The protein below binds the small molecule below.
Small molecule (SMILES): Nc1c(S(=O)(=O)O)cc(Nc2ccc(S(N)(=O)=O)cc2)c2c1C(=O)c1ccccc1C2=O

Sequence of chain 1.D:
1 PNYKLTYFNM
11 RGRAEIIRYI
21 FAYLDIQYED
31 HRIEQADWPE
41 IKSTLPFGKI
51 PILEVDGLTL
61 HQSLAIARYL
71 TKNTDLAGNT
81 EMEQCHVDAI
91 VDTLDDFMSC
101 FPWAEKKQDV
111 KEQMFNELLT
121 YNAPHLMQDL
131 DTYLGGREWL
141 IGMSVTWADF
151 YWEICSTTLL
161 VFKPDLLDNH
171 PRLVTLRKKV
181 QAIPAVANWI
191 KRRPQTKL

Sequence of chain 1.A:
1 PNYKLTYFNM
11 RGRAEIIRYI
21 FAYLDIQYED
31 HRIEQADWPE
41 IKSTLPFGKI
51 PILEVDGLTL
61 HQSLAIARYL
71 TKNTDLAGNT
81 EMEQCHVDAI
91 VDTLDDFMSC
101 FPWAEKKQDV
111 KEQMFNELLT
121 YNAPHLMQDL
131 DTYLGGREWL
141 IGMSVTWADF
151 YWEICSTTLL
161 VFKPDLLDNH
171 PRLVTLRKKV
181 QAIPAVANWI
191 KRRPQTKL

Binding-site contacts:
Ligand atom C11 contacts residue TRP103 of chain 1.D at 3.2 Å (hydrophobic).
Ligand atom C4 contacts residue MET98 of chain 1.D at 3.7 Å (hydrophobic).
Ligand atom S1 contacts residue TRP103 of chain 1.D at 3.8 Å.
Ligand atom C8 contacts residue TRP103 of chain 1.D at 3.8 Å (hydrophobic).
Ligand atom C6 contacts residue GLY12 of chain 1.D at 4.1 Å.
Ligand atom C2 contacts residue TYR151 of chain 1.D at 3.8 Å (hydrophobic).
Ligand atom C1 contacts residue ARG13 of chain 1.D at 3.9 Å.
Ligand atom C3 contacts residue CYS155 of chain 1.D at 3.8 Å (hydrophobic).
Ligand atom O1 contacts residue LEU198 of chain 1.D at 4.0 Å.
Ligand atom O2 contacts residue TRP103 of chain 1.D at 3.8 Å.
Ligand atom C3 contacts residue TYR151 of chain 1.D at 3.5 Å (hydrophobic).
Ligand atom C7 contacts residue GLY12 of chain 1.D at 3.7 Å.
Ligand atom N1 contacts residue LEU198 of chain 1.D at 4.0 Å.
Ligand atom N2 contacts residue TRP103 of chain 1.D at 3.1 Å.
Ligand atom C2 contacts residue MET98 of chain 1.D at 3.5 Å (hydrophobic).
Ligand atom C2 contacts residue ARG13 of chain 1.D at 4.0 Å.
Ligand atom C5 contacts residue GLY12 of chain 1.D at 3.8 Å.
Ligand atom C9 contacts residue TRP103 of chain 1.D at 3.8 Å (hydrophobic).
Ligand atom C12 contacts residue TRP103 of chain 1.D at 3.1 Å (hydrophobic).
Ligand atom C20 contacts residue ARG13 of chain 1.D at 3.5 Å.
Ligand atom C18 contacts residue TRP103 of chain 1.D at 4.0 Å (hydrophobic).
Ligand atom O4 contacts residue TRP103 of chain 1.D at 3.3 Å.
Ligand atom O7 contacts residue ARG13 of chain 1.D at 2.8 Å (salt-bridge).
Ligand atom C20 contacts residue TRP103 of chain 1.D at 3.8 Å (hydrophobic).
Ligand atom C10 contacts residue TRP103 of chain 1.D at 3.6 Å (hydrophobic).
Ligand atom C3 contacts residue MET98 of chain 1.D at 3.6 Å (hydrophobic).
Ligand atom C14 contacts residue ARG13 of chain 1.D at 3.6 Å.
Ligand atom C5 contacts residue MET98 of chain 1.D at 3.9 Å (hydrophobic).
Ligand atom C19 contacts residue ARG13 of chain 1.D at 4.0 Å.
Ligand atom O7 contacts residue TRP103 of chain 1.D at 3.9 Å.
Ligand atom O1 contacts residue GLY12 of chain 1.D at 3.3 Å.
Ligand atom C19 contacts residue TRP103 of chain 1.D at 3.5 Å (hydrophobic).
Ligand atom C13 contacts residue TRP103 of chain 1.D at 3.7 Å (hydrophobic).
Ligand atom N1 contacts residue MET10 of chain 1.D at 4.1 Å.
Ligand atom N1 contacts residue TRP103 of chain 1.D at 4.0 Å.
Ligand atom N3 contacts residue LYS49 of chain 1.D at 3.3 Å.
Ligand atom O3 contacts residue MET10 of chain 1.D at 3.7 Å.
Ligand atom N2 contacts residue ARG13 of chain 1.D at 3.9 Å.
Ligand atom O2 contacts residue LEU198 of chain 1.D at 3.8 Å.
Ligand atom C4 contacts residue GLY12 of chain 1.D at 4.1 Å.